Sequence of chain 1.G:
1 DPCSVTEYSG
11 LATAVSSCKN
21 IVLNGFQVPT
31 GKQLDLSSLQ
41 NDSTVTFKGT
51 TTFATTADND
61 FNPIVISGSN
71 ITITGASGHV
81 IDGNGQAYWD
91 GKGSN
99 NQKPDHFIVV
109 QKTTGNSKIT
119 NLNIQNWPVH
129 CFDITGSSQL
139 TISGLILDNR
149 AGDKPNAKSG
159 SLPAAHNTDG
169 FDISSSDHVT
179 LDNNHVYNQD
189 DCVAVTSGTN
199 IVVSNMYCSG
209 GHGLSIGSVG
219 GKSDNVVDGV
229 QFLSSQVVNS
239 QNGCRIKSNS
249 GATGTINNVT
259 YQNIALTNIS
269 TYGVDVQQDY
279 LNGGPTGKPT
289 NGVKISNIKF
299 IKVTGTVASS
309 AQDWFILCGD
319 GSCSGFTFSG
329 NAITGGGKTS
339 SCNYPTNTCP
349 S

Binding-site contacts:
Ligand atom O6 contacts residue LYS19 of chain 1.G at 4.3 Å.
Ligand atom O4 contacts residue ASN20 of chain 1.G at 4.3 Å.
Ligand atom O6 contacts residue THR44 of chain 1.G at 3.9 Å.
Ligand atom N2 contacts residue ASN70 of chain 1.G at 3.0 Å (h-bond).
Ligand atom C3 contacts residue ASN70 of chain 1.G at 3.8 Å.
Ligand atom N2 contacts residue ASP42 of chain 1.G at 4.2 Å.
Ligand atom O5 contacts residue ASP42 of chain 1.G at 3.5 Å.
Ligand atom C7 contacts residue ASN70 of chain 1.G at 3.5 Å.
Ligand atom C7 contacts residue ASP42 of chain 1.G at 4.0 Å.
Ligand atom O6 contacts residue THR72 of chain 1.G at 4.2 Å.
Ligand atom O6 contacts residue ASP42 of chain 1.G at 4.2 Å.
Ligand atom O5 contacts residue ASN70 of chain 1.G at 2.3 Å (h-bond).
Ligand atom C4 contacts residue ASN70 of chain 1.G at 4.2 Å.
Ligand atom C6 contacts residue ASP42 of chain 1.G at 3.9 Å.
Ligand atom C2 contacts residue ASP42 of chain 1.G at 3.5 Å.
Ligand atom O7 contacts residue ASN70 of chain 1.G at 3.6 Å (h-bond).
Ligand atom O7 contacts residue ASP42 of chain 1.G at 3.2 Å (salt-bridge).
Ligand atom C2 contacts residue ASN70 of chain 1.G at 2.5 Å.
Ligand atom C5 contacts residue ASN70 of chain 1.G at 3.6 Å.
Ligand atom C6 contacts residue ASN20 of chain 1.G at 4.2 Å.
Ligand atom C4 contacts residue ASP42 of chain 1.G at 4.5 Å.
Ligand atom C1 contacts residue ASP42 of chain 1.G at 3.5 Å.
Ligand atom C1 contacts residue ASN70 of chain 1.G at 1.4 Å.
Ligand atom C5 contacts residue ASP42 of chain 1.G at 4.4 Å.

A protein and the small-molecule ligand that binds it are described below.
Small molecule (SMILES): CC(=O)N[C@H]1[C@H](O[C@H]2[C@H](O)[C@@H](NC(C)=O)CO[C@@H]2CO)O[C@H](CO)[C@@H](O[C@@H]2O[C@H](CO[C@H]3O[C@H](CO)[C@@H](O)[C@H](O)[C@@H]3O)[C@@H](O)[C@H](O[C@H]3O[C@H](CO)[C@@H](O)[C@H](O)[C@@H]3O)[C@@H]2O)[C@@H]1O